Sequence of chain 3.A:
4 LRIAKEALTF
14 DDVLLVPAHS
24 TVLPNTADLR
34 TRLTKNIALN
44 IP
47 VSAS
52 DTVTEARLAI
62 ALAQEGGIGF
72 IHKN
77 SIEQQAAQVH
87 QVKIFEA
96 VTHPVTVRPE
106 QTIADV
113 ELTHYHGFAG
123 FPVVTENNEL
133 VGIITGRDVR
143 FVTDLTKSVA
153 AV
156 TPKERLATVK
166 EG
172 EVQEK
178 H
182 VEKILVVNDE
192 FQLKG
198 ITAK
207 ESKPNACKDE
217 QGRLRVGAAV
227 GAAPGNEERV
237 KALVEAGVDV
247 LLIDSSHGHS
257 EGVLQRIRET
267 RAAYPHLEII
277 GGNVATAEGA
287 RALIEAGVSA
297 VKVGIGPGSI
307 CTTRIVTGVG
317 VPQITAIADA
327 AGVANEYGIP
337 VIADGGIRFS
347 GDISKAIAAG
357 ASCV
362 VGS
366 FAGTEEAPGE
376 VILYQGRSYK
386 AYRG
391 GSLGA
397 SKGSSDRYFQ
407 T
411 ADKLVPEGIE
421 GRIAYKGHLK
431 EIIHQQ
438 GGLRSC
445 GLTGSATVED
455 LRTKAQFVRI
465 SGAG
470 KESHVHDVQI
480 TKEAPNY

A protein and the small-molecule ligand that binds it are described below.
Small molecule (SMILES): COc1c(C)c2c(c(O)c1C/C=C(\C)CCC(=O)O)C(=O)OC2

Binding-site contacts:
Ligand atom C17 contacts residue IMP1 of chain 3.B at 3.7 Å.
Ligand atom C15 contacts residue IMP1 of chain 3.B at 3.1 Å.
Ligand atom C16 contacts residue IMP1 of chain 3.B at 3.3 Å.
Ligand atom C7 contacts residue ASP340 of chain 3.A at 4.0 Å.
Ligand atom C7 contacts residue LYS298 of chain 3.A at 4.0 Å.
Ligand atom C7 contacts residue IMP1 of chain 3.B at 3.4 Å.
Ligand atom C15 contacts residue SER252 of chain 3.A at 3.6 Å.
Ligand atom C14 contacts residue IMP1 of chain 3.B at 3.6 Å.
Ligand atom C13 contacts residue IMP1 of chain 3.B at 4.0 Å.
Ligand atom C7 contacts residue SER251 of chain 3.A at 3.7 Å.
Ligand atom C9 contacts residue MSE390 of chain 3.A at 3.7 Å.
Ligand atom O5 contacts residue SER252 of chain 3.A at 3.2 Å (h-bond).
Ligand atom C7 contacts residue ASN279 of chain 3.A at 3.7 Å.
Ligand atom C16 contacts residue SER252 of chain 3.A at 3.7 Å.
Ligand atom C11 contacts residue SER252 of chain 3.A at 3.8 Å.
Ligand atom O4 contacts residue IMP1 of chain 3.B at 2.8 Å.
Ligand atom O4 contacts residue THR309 of chain 3.A at 3.7 Å.
Ligand atom C6 contacts residue SER252 of chain 3.A at 3.2 Å.
Ligand atom C1 contacts residue GLY302 of chain 3.A at 3.9 Å.
Ligand atom C17 contacts residue GLY391 of chain 3.A at 3.9 Å.
Ligand atom C10 contacts residue ASN279 of chain 3.A at 3.3 Å.
Ligand atom C10 contacts residue GLY300 of chain 3.A at 2.9 Å.
Ligand atom O1 contacts residue CYS307 of chain 3.A at 3.6 Å.
Ligand atom C7 contacts residue ASP250 of chain 3.A at 3.1 Å.
Ligand atom O1 contacts residue IMP1 of chain 3.B at 3.7 Å.
Ligand atom C12 contacts residue SER251 of chain 3.A at 3.9 Å.
Ligand atom C11 contacts residue IMP1 of chain 3.B at 3.9 Å.
Ligand atom O2 contacts residue GLY302 of chain 3.A at 3.5 Å (h-bond).
Ligand atom C8 contacts residue ASP250 of chain 3.A at 3.9 Å.
Ligand atom C1 contacts residue IMP1 of chain 3.B at 3.7 Å.
Ligand atom O2 contacts residue ILE301 of chain 3.A at 3.5 Å.
Ligand atom C10 contacts residue IMP1 of chain 3.B at 4.0 Å.
Ligand atom O1 contacts residue GLY302 of chain 3.A at 3.5 Å (h-bond).
Ligand atom O1 contacts residue THR309 of chain 3.A at 3.1 Å (h-bond).
Ligand atom C12 contacts residue IMP1 of chain 3.B at 3.7 Å.
Ligand atom O6 contacts residue SER252 of chain 3.A at 2.9 Å (h-bond).
Ligand atom O4 contacts residue SER252 of chain 3.A at 3.8 Å.
Ligand atom O2 contacts residue GLY300 of chain 3.A at 2.9 Å (h-bond).
Ligand atom O6 contacts residue SER251 of chain 3.A at 3.7 Å.
Ligand atom C8 contacts residue SER251 of chain 3.A at 4.0 Å.